The protein below binds the small molecule below.
Small molecule (SMILES): CC(=O)N[C@@H]1[C@@H](O)[C@H](O)[C@@H](CO)O[C@H]1O

Binding-site contacts:
Ligand atom C2 contacts residue ASN123 of chain 2.A at 2.6 Å.
Ligand atom C5 contacts residue ASN123 of chain 2.A at 3.7 Å.
Ligand atom N2 contacts residue ASN123 of chain 2.A at 3.2 Å (h-bond).
Ligand atom O7 contacts residue ASN123 of chain 2.A at 3.8 Å.
Ligand atom O5 contacts residue ASN123 of chain 2.A at 2.4 Å (h-bond).
Ligand atom C4 contacts residue ASN123 of chain 2.A at 4.3 Å.
Ligand atom C3 contacts residue ASN123 of chain 2.A at 3.9 Å.
Ligand atom C1 contacts residue ASN123 of chain 2.A at 1.5 Å.
Ligand atom C7 contacts residue ASN123 of chain 2.A at 3.7 Å.

Sequence of chain 2.A:
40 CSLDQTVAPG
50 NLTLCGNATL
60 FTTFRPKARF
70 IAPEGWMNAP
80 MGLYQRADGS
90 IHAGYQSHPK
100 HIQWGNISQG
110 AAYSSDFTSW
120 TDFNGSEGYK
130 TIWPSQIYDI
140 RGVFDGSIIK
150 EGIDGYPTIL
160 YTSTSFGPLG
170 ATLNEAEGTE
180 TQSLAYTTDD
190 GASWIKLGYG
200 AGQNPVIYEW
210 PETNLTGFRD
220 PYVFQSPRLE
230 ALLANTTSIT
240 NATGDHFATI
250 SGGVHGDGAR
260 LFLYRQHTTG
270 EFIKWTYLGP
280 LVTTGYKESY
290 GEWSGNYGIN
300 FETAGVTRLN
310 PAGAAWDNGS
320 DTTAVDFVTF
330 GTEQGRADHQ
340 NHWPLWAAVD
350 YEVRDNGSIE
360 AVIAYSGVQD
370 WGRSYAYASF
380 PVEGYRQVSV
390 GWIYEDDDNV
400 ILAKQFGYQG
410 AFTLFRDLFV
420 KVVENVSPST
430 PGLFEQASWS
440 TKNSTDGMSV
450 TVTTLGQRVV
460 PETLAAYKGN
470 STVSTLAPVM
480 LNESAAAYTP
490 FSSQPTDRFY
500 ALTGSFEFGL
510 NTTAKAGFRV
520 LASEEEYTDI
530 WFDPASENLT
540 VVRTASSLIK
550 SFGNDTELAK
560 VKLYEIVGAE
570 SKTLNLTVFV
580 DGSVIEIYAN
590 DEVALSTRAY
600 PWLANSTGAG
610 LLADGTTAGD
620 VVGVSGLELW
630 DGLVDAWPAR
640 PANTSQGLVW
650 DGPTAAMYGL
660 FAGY